The small molecule below binds the protein below.
Small molecule (SMILES): CCCC(=[NH2+])NCCC[C@H](N)C(=O)O

Sequence of chain 1.B:
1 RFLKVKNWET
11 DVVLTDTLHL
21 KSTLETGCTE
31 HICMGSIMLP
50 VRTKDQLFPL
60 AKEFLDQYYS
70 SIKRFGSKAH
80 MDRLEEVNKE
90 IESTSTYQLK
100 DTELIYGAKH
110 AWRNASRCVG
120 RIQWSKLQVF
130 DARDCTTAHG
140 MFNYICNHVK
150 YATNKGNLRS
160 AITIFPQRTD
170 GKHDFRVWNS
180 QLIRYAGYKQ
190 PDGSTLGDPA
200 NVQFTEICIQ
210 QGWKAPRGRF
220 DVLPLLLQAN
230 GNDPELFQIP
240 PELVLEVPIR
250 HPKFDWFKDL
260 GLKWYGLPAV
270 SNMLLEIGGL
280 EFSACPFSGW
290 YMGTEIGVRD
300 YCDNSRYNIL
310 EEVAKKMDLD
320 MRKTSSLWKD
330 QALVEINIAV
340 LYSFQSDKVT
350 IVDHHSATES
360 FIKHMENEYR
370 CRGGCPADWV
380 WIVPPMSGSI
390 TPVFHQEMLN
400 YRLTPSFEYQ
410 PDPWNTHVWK

Binding-site contacts:
Ligand atom NH2 contacts residue GLU294 of chain 1.B at 2.8 Å (salt-bridge).
Ligand atom C2 contacts residue HEM1 of chain 1.I at 3.9 Å.
Ligand atom NE contacts residue GLU294 of chain 1.B at 2.9 Å (salt-bridge).
Ligand atom CG contacts residue HEM1 of chain 1.I at 3.9 Å.
Ligand atom NH2 contacts residue HEM1 of chain 1.I at 3.3 Å.
Ligand atom CG contacts residue VAL269 of chain 1.B at 4.0 Å (hydrophobic).
Ligand atom CZ contacts residue TRP289 of chain 1.B at 4.0 Å (hydrophobic).
Ligand atom C contacts residue GLN180 of chain 1.B at 3.6 Å.
Ligand atom N contacts residue HEM1 of chain 1.I at 3.0 Å (h-bond).
Ligand atom OXT contacts residue GLU294 of chain 1.B at 3.6 Å.
Ligand atom CB contacts residue GLU294 of chain 1.B at 3.2 Å.
Ligand atom CH1 contacts residue HEM1 of chain 1.I at 4.0 Å.
Ligand atom OXT contacts residue ASP299 of chain 1.B at 2.4 Å (salt-bridge).
Ligand atom CG contacts residue GLU294 of chain 1.B at 3.5 Å.
Ligand atom NH2 contacts residue TRP289 of chain 1.B at 3.1 Å (h-bond).
Ligand atom N contacts residue GLU294 of chain 1.B at 2.8 Å (salt-bridge).
Ligand atom CD contacts residue GLU294 of chain 1.B at 3.8 Å.
Ligand atom C1 contacts residue HEM1 of chain 1.I at 3.5 Å.
Ligand atom O contacts residue ASP299 of chain 1.B at 3.5 Å (salt-bridge).
Ligand atom CA contacts residue GLU294 of chain 1.B at 3.6 Å.
Ligand atom CZ contacts residue GLU294 of chain 1.B at 3.7 Å.
Ligand atom CA contacts residue HEM1 of chain 1.I at 4.0 Å.
Ligand atom C contacts residue ASP299 of chain 1.B at 3.3 Å.
Ligand atom CD contacts residue VAL269 of chain 1.B at 3.7 Å (hydrophobic).
Ligand atom CH1 contacts residue GLY288 of chain 1.B at 3.9 Å.
Ligand atom CB contacts residue GLN180 of chain 1.B at 3.7 Å.
Ligand atom CH1 contacts residue PRO267 of chain 1.B at 3.6 Å (hydrophobic).
Ligand atom O contacts residue TYR290 of chain 1.B at 2.7 Å (h-bond).
Ligand atom C2 contacts residue PRO267 of chain 1.B at 3.7 Å (hydrophobic).
Ligand atom C1 contacts residue GLY288 of chain 1.B at 4.1 Å.
Ligand atom NE contacts residue PRO267 of chain 1.B at 4.0 Å.
Ligand atom CA contacts residue GLN180 of chain 1.B at 3.5 Å.
Ligand atom C2 contacts residue GLY288 of chain 1.B at 3.9 Å.
Ligand atom C2 contacts residue PHE286 of chain 1.B at 3.6 Å (hydrophobic).
Ligand atom CZ contacts residue PRO267 of chain 1.B at 3.9 Å (hydrophobic).
Ligand atom C2 contacts residue SER287 of chain 1.B at 3.8 Å.
Ligand atom OXT contacts residue TYR290 of chain 1.B at 3.4 Å.
Ligand atom O contacts residue GLN180 of chain 1.B at 2.9 Å (h-bond).
Ligand atom C contacts residue TYR290 of chain 1.B at 3.5 Å (hydrophobic).
Ligand atom O contacts residue TYR264 of chain 1.B at 3.4 Å (h-bond).